Binding-site contacts:
Ligand atom C7 contacts residue ASN168 of chain 1.A at 3.3 Å.
Ligand atom O6 contacts residue LYS149 of chain 1.A at 3.7 Å.
Ligand atom C5 contacts residue ASN168 of chain 1.A at 3.2 Å.
Ligand atom O6 contacts residue TYR169 of chain 1.A at 4.0 Å.
Ligand atom O6 contacts residue ASN168 of chain 1.A at 4.5 Å.
Ligand atom C1 contacts residue ASN168 of chain 1.A at 1.6 Å.
Ligand atom O6 contacts residue SER195 of chain 1.A at 4.1 Å.
Ligand atom C4 contacts residue ASN168 of chain 1.A at 3.6 Å.
Ligand atom O5 contacts residue ASN168 of chain 1.A at 1.8 Å (h-bond).
Ligand atom C6 contacts residue ASN168 of chain 1.A at 4.1 Å.
Ligand atom O7 contacts residue ASN168 of chain 1.A at 2.8 Å (h-bond).
Ligand atom C6 contacts residue ILE151 of chain 1.A at 3.3 Å (hydrophobic).
Ligand atom C2 contacts residue ASN168 of chain 1.A at 2.5 Å.
Ligand atom N2 contacts residue ASN168 of chain 1.A at 3.4 Å (h-bond).
Ligand atom C3 contacts residue ASN168 of chain 1.A at 3.6 Å.
Ligand atom O6 contacts residue ILE151 of chain 1.A at 3.9 Å.
Ligand atom C8 contacts residue ASN168 of chain 1.A at 4.3 Å.

Sequence of chain 1.A:
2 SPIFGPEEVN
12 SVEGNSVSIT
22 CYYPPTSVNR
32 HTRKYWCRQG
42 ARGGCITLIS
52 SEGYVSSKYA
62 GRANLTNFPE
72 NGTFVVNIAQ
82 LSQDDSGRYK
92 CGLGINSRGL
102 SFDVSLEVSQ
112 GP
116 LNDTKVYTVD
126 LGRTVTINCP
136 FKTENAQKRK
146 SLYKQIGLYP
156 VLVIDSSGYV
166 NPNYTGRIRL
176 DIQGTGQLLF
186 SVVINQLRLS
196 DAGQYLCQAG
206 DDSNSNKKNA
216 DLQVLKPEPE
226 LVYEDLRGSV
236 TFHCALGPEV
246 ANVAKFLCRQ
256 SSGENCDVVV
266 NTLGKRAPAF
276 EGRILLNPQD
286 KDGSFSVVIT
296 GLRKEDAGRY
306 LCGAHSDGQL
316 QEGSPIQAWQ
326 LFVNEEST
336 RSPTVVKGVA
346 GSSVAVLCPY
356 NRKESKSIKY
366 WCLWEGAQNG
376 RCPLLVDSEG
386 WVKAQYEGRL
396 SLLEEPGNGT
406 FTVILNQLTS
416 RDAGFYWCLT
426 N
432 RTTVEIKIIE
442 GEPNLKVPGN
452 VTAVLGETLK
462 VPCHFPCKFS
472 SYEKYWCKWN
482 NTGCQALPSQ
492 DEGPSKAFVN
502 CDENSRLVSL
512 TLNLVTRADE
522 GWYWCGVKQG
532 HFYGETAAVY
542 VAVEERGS

A protein and the small-molecule ligand that binds it are described below.
Small molecule (SMILES): CC(=O)N[C@@H]1[C@@H](O)[C@H](O)[C@@H](CO)O[C@H]1O